Binding-site contacts:
Ligand atom C17 contacts residue HIS175 of chain 1.A at 3.7 Å.
Ligand atom C5 contacts residue MET25 of chain 1.A at 3.5 Å (hydrophobic).
Ligand atom C3 contacts residue PHE72 of chain 1.A at 4.0 Å (hydrophobic).
Ligand atom C14 contacts residue TRP114 of chain 1.A at 3.8 Å (hydrophobic).
Ligand atom C7 contacts residue HIS22 of chain 1.A at 3.9 Å.
Ligand atom C1 contacts residue TRP114 of chain 1.A at 3.5 Å (hydrophobic).
Ligand atom C15 contacts residue TRP114 of chain 1.A at 3.4 Å (hydrophobic).
Ligand atom C9 contacts residue MET25 of chain 1.A at 3.7 Å (hydrophobic).
Ligand atom C15 contacts residue HIS175 of chain 1.A at 3.9 Å.
Ligand atom N contacts residue TYR138 of chain 1.A at 2.6 Å (h-bond).
Ligand atom C11 contacts residue ILE144 of chain 1.A at 3.9 Å (hydrophobic).
Ligand atom C12 contacts residue TYR190 of chain 1.A at 3.5 Å (hydrophobic).
Ligand atom C11 contacts residue TRP114 of chain 1.A at 4.0 Å (hydrophobic).
Ligand atom O contacts residue MET25 of chain 1.A at 3.7 Å.
Ligand atom N1 contacts residue TRP114 of chain 1.A at 3.6 Å.
Ligand atom O contacts residue HIS22 of chain 1.A at 2.9 Å (h-bond).
Ligand atom C18 contacts residue TYR138 of chain 1.A at 3.8 Å (hydrophobic).
Ligand atom C10 contacts residue TRP114 of chain 1.A at 3.7 Å (hydrophobic).
Ligand atom C12 contacts residue HIS175 of chain 1.A at 3.8 Å.
Ligand atom C16 contacts residue GLY115 of chain 1.A at 4.0 Å.
Ligand atom O contacts residue TRP92 of chain 1.A at 3.3 Å (h-bond).
Ligand atom C6 contacts residue MET25 of chain 1.A at 3.5 Å (hydrophobic).
Ligand atom N2 contacts residue TRP114 of chain 1.A at 3.9 Å.
Ligand atom O contacts residue PHE88 of chain 1.A at 3.6 Å.
Ligand atom C4 contacts residue MET25 of chain 1.A at 3.7 Å (hydrophobic).
Ligand atom C contacts residue TRP114 of chain 1.A at 3.8 Å (hydrophobic).
Ligand atom N2 contacts residue ILE144 of chain 1.A at 4.0 Å.
Ligand atom C13 contacts residue HIS175 of chain 1.A at 3.3 Å.
Ligand atom C7 contacts residue TRP92 of chain 1.A at 3.3 Å (hydrophobic).
Ligand atom C14 contacts residue HIS175 of chain 1.A at 3.6 Å.
Ligand atom C7 contacts residue MET25 of chain 1.A at 4.0 Å (hydrophobic).
Ligand atom C16 contacts residue VAL118 of chain 1.A at 3.7 Å (hydrophobic).
Ligand atom C6 contacts residue TRP92 of chain 1.A at 3.4 Å (hydrophobic).
Ligand atom C17 contacts residue TYR138 of chain 1.A at 3.8 Å (hydrophobic).
Ligand atom C10 contacts residue MET25 of chain 1.A at 3.9 Å (hydrophobic).
Ligand atom C6 contacts residue HIS22 of chain 1.A at 3.9 Å.
Ligand atom C18 contacts residue HIS175 of chain 1.A at 3.4 Å.
Ligand atom C7 contacts residue TRP179 of chain 1.A at 3.6 Å (hydrophobic).
Ligand atom C3 contacts residue MET25 of chain 1.A at 3.8 Å (hydrophobic).
Ligand atom C8 contacts residue TRP179 of chain 1.A at 3.7 Å (hydrophobic).

Sequence of chain 1.A:
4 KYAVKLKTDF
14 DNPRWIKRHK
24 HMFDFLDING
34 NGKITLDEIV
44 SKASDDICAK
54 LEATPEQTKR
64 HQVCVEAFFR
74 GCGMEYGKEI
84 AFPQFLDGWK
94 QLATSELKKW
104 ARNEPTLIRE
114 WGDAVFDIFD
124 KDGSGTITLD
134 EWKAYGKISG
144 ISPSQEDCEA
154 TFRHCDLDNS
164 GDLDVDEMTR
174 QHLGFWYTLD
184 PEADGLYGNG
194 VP

A small-molecule ligand and the protein it binds are described below.
Small molecule (SMILES): Nc1nc2ccc3cc(O)ccc3c2nc1Cc1ccccc1